This small molecule binds to this protein.
Small molecule (SMILES): OC[C@H]1O[C@H](O)[C@H](O)[C@@H](O)[C@H]1O

Binding-site contacts:
Ligand atom O3 contacts residue CA1 of chain 1.Q at 2.5 Å.
Ligand atom C4 contacts residue GAL1 of chain 1.S at 0.0 Å.
Ligand atom C3 contacts residue GAL1 of chain 1.S at 0.0 Å.
Ligand atom O4 contacts residue CA1 of chain 1.Q at 2.5 Å.
Ligand atom C4 contacts residue THR104 of chain 1.D at 3.4 Å.
Ligand atom C2 contacts residue ASN107 of chain 1.D at 3.8 Å.
Ligand atom O6 contacts residue HIS50 of chain 1.D at 2.7 Å (h-bond).
Ligand atom C6 contacts residue VAL101 of chain 1.D at 3.8 Å (hydrophobic).
Ligand atom O5 contacts residue GAL1 of chain 1.S at 0.0 Å (h-bond).
Ligand atom O4 contacts residue TYR36 of chain 1.D at 3.1 Å (h-bond).
Ligand atom C5 contacts residue GLN53 of chain 1.D at 3.8 Å.
Ligand atom O3 contacts residue THR104 of chain 1.D at 3.3 Å (h-bond).
Ligand atom O5 contacts residue HIS50 of chain 1.D at 3.3 Å (h-bond).
Ligand atom O2 contacts residue GAL1 of chain 1.S at 0.0 Å (h-bond).
Ligand atom O3 contacts residue ASN107 of chain 1.D at 3.0 Å (h-bond).
Ligand atom C6 contacts residue ASP100 of chain 1.D at 3.4 Å.
Ligand atom O3 contacts residue TYR36 of chain 1.D at 3.5 Å (h-bond).
Ligand atom O4 contacts residue THR104 of chain 1.D at 3.4 Å (h-bond).
Ligand atom O1 contacts residue GAL1 of chain 1.S at 1.3 Å.
Ligand atom C4 contacts residue CA1 of chain 1.Q at 3.4 Å.
Ligand atom O4 contacts residue ASP100 of chain 1.D at 2.6 Å (salt-bridge).
Ligand atom O6 contacts residue GAL1 of chain 1.S at 0.0 Å (h-bond).
Ligand atom C5 contacts residue GAL1 of chain 1.S at 0.0 Å.
Ligand atom C2 contacts residue GAL1 of chain 1.S at 0.0 Å.
Ligand atom O5 contacts residue TYR36 of chain 1.D at 3.5 Å.
Ligand atom C6 contacts residue GAL1 of chain 1.S at 0.0 Å.
Ligand atom O4 contacts residue GAL1 of chain 1.S at 0.0 Å (h-bond).
Ligand atom C1 contacts residue GAL1 of chain 1.S at 0.0 Å.
Ligand atom O2 contacts residue ASN107 of chain 1.D at 3.1 Å (h-bond).
Ligand atom C6 contacts residue HIS50 of chain 1.D at 3.6 Å.
Ligand atom C6 contacts residue GLN53 of chain 1.D at 3.8 Å.
Ligand atom C1 contacts residue TYR36 of chain 1.D at 4.0 Å (hydrophobic).
Ligand atom O3 contacts residue GAL1 of chain 1.S at 0.0 Å (h-bond).
Ligand atom C3 contacts residue ASN107 of chain 1.D at 4.0 Å.
Ligand atom O6 contacts residue GLN53 of chain 1.D at 2.8 Å (h-bond).
Ligand atom C2 contacts residue TYR36 of chain 1.D at 3.5 Å (hydrophobic).
Ligand atom C3 contacts residue TYR36 of chain 1.D at 3.9 Å (hydrophobic).
Ligand atom C4 contacts residue ASP100 of chain 1.D at 3.5 Å.
Ligand atom C2 contacts residue CA1 of chain 1.Q at 3.9 Å.
Ligand atom C3 contacts residue CA1 of chain 1.Q at 3.4 Å.

Sequence of chain 1.D:
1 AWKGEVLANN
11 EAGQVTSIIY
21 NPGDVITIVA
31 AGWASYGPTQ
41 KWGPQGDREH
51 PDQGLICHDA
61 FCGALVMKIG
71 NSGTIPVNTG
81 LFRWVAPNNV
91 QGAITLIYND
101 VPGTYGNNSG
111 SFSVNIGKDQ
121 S